Binding-site contacts:
Ligand atom O3 contacts residue LEU135 of chain 1.C at 4.0 Å.
Ligand atom C1 contacts residue LEU135 of chain 1.C at 3.8 Å (hydrophobic).
Ligand atom O7 contacts residue ASN113 of chain 1.C at 3.4 Å (h-bond).
Ligand atom C2 contacts residue ASN113 of chain 1.C at 2.4 Å.
Ligand atom C8 contacts residue LEU110 of chain 1.C at 3.9 Å (hydrophobic).
Ligand atom O7 contacts residue MET112 of chain 1.C at 3.2 Å.
Ligand atom C7 contacts residue ASN113 of chain 1.C at 3.4 Å.
Ligand atom C8 contacts residue ASN113 of chain 1.C at 4.4 Å.
Ligand atom O5 contacts residue LEU135 of chain 1.C at 3.6 Å.
Ligand atom O7 contacts residue LEU135 of chain 1.C at 3.4 Å.
Ligand atom O5 contacts residue HIS137 of chain 1.C at 3.5 Å.
Ligand atom C6 contacts residue HIS137 of chain 1.C at 3.9 Å.
Ligand atom C4 contacts residue ASN113 of chain 1.C at 4.1 Å.
Ligand atom O7 contacts residue GLU159 of chain 1.C at 4.3 Å.
Ligand atom C1 contacts residue HIS137 of chain 1.C at 3.9 Å.
Ligand atom N2 contacts residue LEU135 of chain 1.C at 3.0 Å (h-bond).
Ligand atom C1 contacts residue LEU135 of chain 1.C at 3.7 Å (hydrophobic).
Ligand atom C8 contacts residue LEU135 of chain 1.C at 4.0 Å (hydrophobic).
Ligand atom O5 contacts residue ASN113 of chain 1.C at 2.3 Å (h-bond).
Ligand atom C1 contacts residue ASN113 of chain 1.C at 1.4 Å.
Ligand atom C7 contacts residue LEU135 of chain 1.C at 3.9 Å (hydrophobic).
Ligand atom C5 contacts residue ASN113 of chain 1.C at 3.6 Å.
Ligand atom C5 contacts residue LEU135 of chain 1.C at 4.4 Å (hydrophobic).
Ligand atom C7 contacts residue MET112 of chain 1.C at 3.7 Å (hydrophobic).
Ligand atom C8 contacts residue GLU159 of chain 1.C at 3.9 Å.
Ligand atom C3 contacts residue LEU135 of chain 1.C at 3.4 Å (hydrophobic).
Ligand atom C8 contacts residue ARG134 of chain 1.C at 4.1 Å.
Ligand atom C1 contacts residue THR136 of chain 1.C at 4.5 Å.
Ligand atom C8 contacts residue MET112 of chain 1.C at 3.3 Å (hydrophobic).
Ligand atom C6 contacts residue LEU135 of chain 1.C at 4.3 Å (hydrophobic).
Ligand atom C3 contacts residue ASN113 of chain 1.C at 3.8 Å.
Ligand atom O4 contacts residue LEU135 of chain 1.C at 4.2 Å.
Ligand atom N2 contacts residue ASN113 of chain 1.C at 2.9 Å (h-bond).
Ligand atom C2 contacts residue LEU135 of chain 1.C at 3.5 Å (hydrophobic).
Ligand atom C5 contacts residue HIS137 of chain 1.C at 3.9 Å.

A small-molecule ligand and the protein it binds are described below.
Small molecule (SMILES): CC(=O)N[C@H]1[C@H](O[C@H]2[C@H](O[C@@H]3O[C@@H](C)[C@@H](O)[C@@H](O)[C@@H]3O)[C@@H](NC(C)=O)CO[C@@H]2CO[C@@H]2O[C@@H](C)[C@@H](O)[C@@H](O)[C@@H]2O)O[C@H](CO)[C@@H](O[C@@H]2O[C@H](CO[C@@H]3O[C@H](CO)[C@@H](O)[C@H](O)[C@@H]3O)[C@@H](O)[C@H](O[C@H]3O[C@H](CO)[C@@H](O)[C@H](O)[C@@H]3O)[C@@H]2O)[C@@H]1O

Sequence of chain 1.C:
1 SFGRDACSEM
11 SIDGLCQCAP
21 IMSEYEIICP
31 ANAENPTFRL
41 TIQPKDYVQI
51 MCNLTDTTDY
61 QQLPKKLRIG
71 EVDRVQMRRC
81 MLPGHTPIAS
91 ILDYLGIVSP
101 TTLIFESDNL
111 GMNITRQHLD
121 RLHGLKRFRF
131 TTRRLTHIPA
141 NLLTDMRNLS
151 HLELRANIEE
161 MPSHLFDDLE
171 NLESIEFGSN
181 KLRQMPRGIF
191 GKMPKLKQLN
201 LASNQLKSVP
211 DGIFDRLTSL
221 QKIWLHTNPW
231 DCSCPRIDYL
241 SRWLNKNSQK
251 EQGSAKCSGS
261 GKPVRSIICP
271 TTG